A small-molecule ligand and the protein it binds are described below.
Small molecule (SMILES): OC[C@H]1O[C@H](O[C@H]2[C@H](O)[C@@H](O)[C@@H](O)O[C@@H]2CO)[C@H](O)[C@@H](O)[C@@H]1O

Sequence of chain 1.A:
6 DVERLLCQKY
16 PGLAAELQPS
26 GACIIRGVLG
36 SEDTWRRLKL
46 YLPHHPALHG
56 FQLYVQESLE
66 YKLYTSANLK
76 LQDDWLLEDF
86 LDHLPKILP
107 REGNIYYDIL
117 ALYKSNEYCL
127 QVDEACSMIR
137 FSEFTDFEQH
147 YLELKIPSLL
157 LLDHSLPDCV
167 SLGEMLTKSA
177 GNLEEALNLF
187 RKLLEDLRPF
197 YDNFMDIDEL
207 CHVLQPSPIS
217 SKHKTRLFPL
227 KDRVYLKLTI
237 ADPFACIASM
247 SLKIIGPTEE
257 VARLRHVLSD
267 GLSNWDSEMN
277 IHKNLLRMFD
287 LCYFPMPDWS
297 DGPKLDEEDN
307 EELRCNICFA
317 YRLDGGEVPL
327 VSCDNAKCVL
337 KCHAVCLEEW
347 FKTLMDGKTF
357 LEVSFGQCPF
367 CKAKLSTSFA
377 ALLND

Binding-site contacts:
Ligand atom O4 contacts residue ASP294 of chain 1.A at 3.6 Å (salt-bridge).
Ligand atom O4 contacts residue SER296 of chain 1.A at 3.3 Å.
Ligand atom C4 contacts residue TYR289 of chain 1.A at 4.0 Å (hydrophobic).
Ligand atom O5 contacts residue ASP294 of chain 1.A at 4.1 Å.
Ligand atom C5 contacts residue SER296 of chain 1.A at 4.0 Å.
Ligand atom O1 contacts residue PHE290 of chain 1.A at 3.1 Å (h-bond).
Ligand atom C2 contacts residue TYR289 of chain 1.A at 4.3 Å (hydrophobic).
Ligand atom O3 contacts residue TYR289 of chain 1.A at 4.0 Å.
Ligand atom O1 contacts residue MET292 of chain 1.A at 3.1 Å (h-bond).
Ligand atom O1 contacts residue TYR289 of chain 1.A at 4.0 Å.
Ligand atom C3 contacts residue SER296 of chain 1.A at 4.4 Å.
Ligand atom O5 contacts residue TYR289 of chain 1.A at 3.9 Å.
Ligand atom C4 contacts residue SER296 of chain 1.A at 4.1 Å.
Ligand atom O2 contacts residue MET292 of chain 1.A at 3.4 Å.
Ligand atom C5 contacts residue ASP294 of chain 1.A at 3.2 Å.
Ligand atom O6 contacts residue TYR289 of chain 1.A at 3.5 Å (h-bond).
Ligand atom C4 contacts residue ASP294 of chain 1.A at 3.8 Å.
Ligand atom C1 contacts residue PHE290 of chain 1.A at 4.1 Å (hydrophobic).
Ligand atom O2 contacts residue ASP294 of chain 1.A at 4.3 Å.
Ligand atom O5 contacts residue MET292 of chain 1.A at 3.6 Å.
Ligand atom O1 contacts residue PRO291 of chain 1.A at 3.9 Å.
Ligand atom C2 contacts residue MET292 of chain 1.A at 4.4 Å (hydrophobic).
Ligand atom C3 contacts residue ASP294 of chain 1.A at 3.8 Å.
Ligand atom C1 contacts residue TYR289 of chain 1.A at 3.6 Å (hydrophobic).
Ligand atom C1 contacts residue MET292 of chain 1.A at 4.0 Å (hydrophobic).
Ligand atom C6 contacts residue ASP294 of chain 1.A at 3.7 Å.
Ligand atom C6 contacts residue ASP297 of chain 1.A at 4.4 Å.
Ligand atom C6 contacts residue SER296 of chain 1.A at 3.4 Å.